Sequence of chain 1.M:
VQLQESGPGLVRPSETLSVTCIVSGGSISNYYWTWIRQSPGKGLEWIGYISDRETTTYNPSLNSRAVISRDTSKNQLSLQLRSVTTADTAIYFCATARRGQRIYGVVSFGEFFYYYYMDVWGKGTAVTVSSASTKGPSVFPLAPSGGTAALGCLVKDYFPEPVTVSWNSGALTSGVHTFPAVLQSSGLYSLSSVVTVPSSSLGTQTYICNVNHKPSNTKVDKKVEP

Sequence of chain 1.J:
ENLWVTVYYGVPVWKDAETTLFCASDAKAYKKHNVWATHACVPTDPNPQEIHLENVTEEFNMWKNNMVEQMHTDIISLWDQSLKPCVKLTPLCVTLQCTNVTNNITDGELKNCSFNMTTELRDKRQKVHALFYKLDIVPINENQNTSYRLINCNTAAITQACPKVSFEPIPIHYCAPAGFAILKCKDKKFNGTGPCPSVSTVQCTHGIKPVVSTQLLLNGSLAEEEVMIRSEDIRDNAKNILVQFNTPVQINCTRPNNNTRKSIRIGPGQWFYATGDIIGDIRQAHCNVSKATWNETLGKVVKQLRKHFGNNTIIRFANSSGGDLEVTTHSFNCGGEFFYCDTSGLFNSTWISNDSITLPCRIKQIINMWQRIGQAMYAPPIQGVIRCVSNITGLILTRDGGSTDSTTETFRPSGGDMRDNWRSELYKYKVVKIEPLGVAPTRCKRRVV

This small molecule binds to this protein.
Small molecule (SMILES): CC(=O)N[C@H]1[C@H](O[C@H]2[C@H](O)[C@@H](NC(C)=O)CO[C@@H]2CO)O[C@H](CO)[C@@H](O[C@@H]2O[C@H](CO[C@H]3O[C@H](CO[C@H]4O[C@H](CO)[C@@H](O)[C@H](O)[C@@H]4O)[C@@H](O)[C@H](O[C@H]4O[C@H](CO)[C@@H](O)[C@H](O)[C@@H]4O)[C@@H]3O)[C@@H](O)[C@H](O[C@H]3O[C@H](CO)[C@@H](O)[C@H](O)[C@@H]3O[C@H]3O[C@H](CO)[C@@H](O)[C@H](O)[C@@H]3O[C@H]3O[C@H](CO)[C@@H](O)[C@H](O)[C@@H]3O)[C@H]2NC(C)=O)[C@@H]1O

Sequence of chain 1.G:
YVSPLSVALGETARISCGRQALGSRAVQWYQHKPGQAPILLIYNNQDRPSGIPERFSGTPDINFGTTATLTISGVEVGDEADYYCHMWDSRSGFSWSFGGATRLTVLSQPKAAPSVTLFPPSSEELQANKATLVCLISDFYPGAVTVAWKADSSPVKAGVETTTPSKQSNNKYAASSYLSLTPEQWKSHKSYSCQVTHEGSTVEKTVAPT

Binding-site contacts:
Ligand atom N2 contacts residue HIS292 of chain 1.J at 3.6 Å (h-bond).
Ligand atom O4 contacts residue ILE104 of chain 1.M at 3.7 Å.
Ligand atom C8 contacts residue THR260 of chain 1.J at 3.5 Å.
Ligand atom C8 contacts residue GLY106 of chain 1.M at 3.2 Å.
Ligand atom O4 contacts residue ASP62 of chain 1.G at 3.7 Å.
Ligand atom C6 contacts residue ARG103 of chain 1.M at 3.5 Å.
Ligand atom C4 contacts residue ASP62 of chain 1.G at 3.8 Å.
Ligand atom C8 contacts residue VAL108 of chain 1.M at 3.2 Å (hydrophobic).
Ligand atom C5 contacts residue ARG103 of chain 1.M at 3.9 Å.
Ligand atom C8 contacts residue VAL107 of chain 1.M at 3.5 Å (hydrophobic).
Ligand atom C2 contacts residue GLN47 of chain 1.G at 3.3 Å.
Ligand atom C2 contacts residue GLY106 of chain 1.M at 3.6 Å.
Ligand atom O5 contacts residue ASN294 of chain 1.J at 2.4 Å (h-bond).
Ligand atom O3 contacts residue ASN46 of chain 1.G at 3.0 Å (h-bond).
Ligand atom C6 contacts residue TYR105 of chain 1.M at 3.9 Å (hydrophobic).
Ligand atom C3 contacts residue ASN294 of chain 1.J at 3.8 Å.
Ligand atom O6 contacts residue THR376 of chain 1.J at 3.2 Å (h-bond).
Ligand atom O4 contacts residue ASN46 of chain 1.G at 3.9 Å.
Ligand atom O3 contacts residue ASP48 of chain 1.G at 3.8 Å.
Ligand atom O4 contacts residue ASN45 of chain 1.G at 2.3 Å (h-bond).
Ligand atom C2 contacts residue ASN294 of chain 1.J at 2.5 Å.
Ligand atom C1 contacts residue GLN47 of chain 1.G at 3.8 Å.
Ligand atom O5 contacts residue ILE104 of chain 1.M at 3.4 Å (h-bond).
Ligand atom N2 contacts residue ASN294 of chain 1.J at 2.9 Å (h-bond).
Ligand atom O2 contacts residue GLN47 of chain 1.G at 3.5 Å (h-bond).
Ligand atom O5 contacts residue ARG103 of chain 1.M at 3.1 Å (salt-bridge).
Ligand atom O3 contacts residue GLY106 of chain 1.M at 3.6 Å (h-bond).
Ligand atom O6 contacts residue ARG103 of chain 1.M at 2.8 Å (salt-bridge).
Ligand atom C3 contacts residue HIS292 of chain 1.J at 3.8 Å.
Ligand atom O7 contacts residue ASN294 of chain 1.J at 2.9 Å (h-bond).
Ligand atom O3 contacts residue ASP62 of chain 1.G at 3.6 Å (salt-bridge).
Ligand atom C5 contacts residue ASN294 of chain 1.J at 3.7 Å.
Ligand atom C7 contacts residue ASN294 of chain 1.J at 3.1 Å.
Ligand atom O4 contacts residue ARG103 of chain 1.M at 3.8 Å.
Ligand atom C3 contacts residue ILE104 of chain 1.M at 3.7 Å (hydrophobic).
Ligand atom O3 contacts residue GLN47 of chain 1.G at 2.9 Å (h-bond).
Ligand atom C5 contacts residue ILE104 of chain 1.M at 3.9 Å (hydrophobic).
Ligand atom C3 contacts residue GLN47 of chain 1.G at 3.8 Å.
Ligand atom C4 contacts residue ASN45 of chain 1.G at 3.4 Å.
Ligand atom C1 contacts residue ASN294 of chain 1.J at 1.4 Å.